This small molecule binds to this protein.
Small molecule (SMILES): C[N+](C)(C)[C@@H](Cc1c[nH]c(S(=O)C[C@H](NC(=O)CC[C@H]([NH3+])C(=O)O)C(=O)O)n1)C(=O)O

Sequence of chain 1.K:
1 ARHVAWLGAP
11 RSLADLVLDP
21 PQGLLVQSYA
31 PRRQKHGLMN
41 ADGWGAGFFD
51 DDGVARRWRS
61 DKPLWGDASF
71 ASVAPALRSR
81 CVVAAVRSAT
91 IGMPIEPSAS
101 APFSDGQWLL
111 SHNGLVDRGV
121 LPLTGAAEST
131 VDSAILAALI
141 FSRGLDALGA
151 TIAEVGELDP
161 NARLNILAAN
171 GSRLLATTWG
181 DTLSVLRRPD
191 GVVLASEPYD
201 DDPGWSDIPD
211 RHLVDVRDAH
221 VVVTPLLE

Binding-site contacts:
Ligand atom CAX contacts residue LEU38 of chain 1.K at 3.5 Å (hydrophobic).
Ligand atom CAZ contacts residue GLY37 of chain 1.K at 3.5 Å.
Ligand atom OAI contacts residue GLN34 of chain 1.K at 3.5 Å (h-bond).
Ligand atom CAC contacts residue TRP65 of chain 1.E at 3.3 Å (hydrophobic).
Ligand atom C contacts residue SER88 of chain 1.K at 3.6 Å.
Ligand atom NAS contacts residue GLY114 of chain 1.K at 2.9 Å (h-bond).
Ligand atom O contacts residue SER133 of chain 1.K at 3.4 Å (h-bond).
Ligand atom CA contacts residue SER88 of chain 1.K at 3.6 Å.
Ligand atom OAI contacts residue HIS36 of chain 1.K at 2.8 Å (h-bond).
Ligand atom OAI contacts residue SER88 of chain 1.K at 3.0 Å.
Ligand atom CAN contacts residue LEU115 of chain 1.K at 3.5 Å (hydrophobic).
Ligand atom NAR contacts residue SER88 of chain 1.K at 2.9 Å (h-bond).
Ligand atom CA contacts residue ASP132 of chain 1.K at 3.7 Å.
Ligand atom OAL contacts residue MET39 of chain 1.K at 3.1 Å (h-bond).
Ligand atom C contacts residue ARG87 of chain 1.K at 3.5 Å.
Ligand atom CAW contacts residue ARG163 of chain 1.K at 3.6 Å.
Ligand atom OXT contacts residue MET93 of chain 1.K at 3.5 Å.
Ligand atom CAC contacts residue ALA89 of chain 1.K at 3.3 Å (hydrophobic).
Ligand atom N contacts residue GLY114 of chain 1.K at 3.1 Å (h-bond).
Ligand atom CAZ contacts residue SER88 of chain 1.K at 3.7 Å.
Ligand atom SBD contacts residue HIS36 of chain 1.K at 3.3 Å (h-bond).
Ligand atom CAW contacts residue GLY114 of chain 1.K at 3.3 Å.
Ligand atom CB contacts residue MET93 of chain 1.K at 3.2 Å (hydrophobic).
Ligand atom CAN contacts residue ASP132 of chain 1.K at 3.6 Å.
Ligand atom CAP contacts residue ALA89 of chain 1.K at 3.5 Å (hydrophobic).
Ligand atom OAG contacts residue GLY114 of chain 1.K at 3.3 Å (h-bond).
Ligand atom CAQ contacts residue SER88 of chain 1.K at 3.3 Å.
Ligand atom OAK contacts residue ARG163 of chain 1.K at 2.4 Å (salt-bridge).
Ligand atom OXT contacts residue ALA89 of chain 1.K at 3.5 Å.
Ligand atom OAH contacts residue LEU38 of chain 1.K at 3.1 Å (h-bond).
Ligand atom OAL contacts residue SER88 of chain 1.K at 2.9 Å (h-bond).
Ligand atom CAX contacts residue SER88 of chain 1.K at 3.7 Å.
Ligand atom OXT contacts residue ARG87 of chain 1.K at 2.8 Å (salt-bridge).
Ligand atom CB contacts residue ASP132 of chain 1.K at 3.3 Å.
Ligand atom OAL contacts residue LEU38 of chain 1.K at 3.2 Å (h-bond).
Ligand atom N contacts residue ASP132 of chain 1.K at 3.0 Å (salt-bridge).
Ligand atom OAI contacts residue ALA1 of chain 1.K at 3.3 Å (h-bond).
Ligand atom OAE contacts residue THR90 of chain 1.K at 3.2 Å (h-bond).
Ligand atom N contacts residue SER133 of chain 1.K at 2.9 Å (h-bond).
Ligand atom O contacts residue ARG87 of chain 1.K at 3.6 Å.

Sequence of chain 1.E:
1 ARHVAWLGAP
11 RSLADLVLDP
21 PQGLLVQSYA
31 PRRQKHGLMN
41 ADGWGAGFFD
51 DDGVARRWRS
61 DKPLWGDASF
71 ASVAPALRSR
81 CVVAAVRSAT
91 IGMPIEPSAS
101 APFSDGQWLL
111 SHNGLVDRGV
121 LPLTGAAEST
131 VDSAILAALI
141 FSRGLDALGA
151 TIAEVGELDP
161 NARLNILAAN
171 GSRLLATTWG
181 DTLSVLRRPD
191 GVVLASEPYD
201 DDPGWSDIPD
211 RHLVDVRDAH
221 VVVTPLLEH